Sequence of chain 4.A:
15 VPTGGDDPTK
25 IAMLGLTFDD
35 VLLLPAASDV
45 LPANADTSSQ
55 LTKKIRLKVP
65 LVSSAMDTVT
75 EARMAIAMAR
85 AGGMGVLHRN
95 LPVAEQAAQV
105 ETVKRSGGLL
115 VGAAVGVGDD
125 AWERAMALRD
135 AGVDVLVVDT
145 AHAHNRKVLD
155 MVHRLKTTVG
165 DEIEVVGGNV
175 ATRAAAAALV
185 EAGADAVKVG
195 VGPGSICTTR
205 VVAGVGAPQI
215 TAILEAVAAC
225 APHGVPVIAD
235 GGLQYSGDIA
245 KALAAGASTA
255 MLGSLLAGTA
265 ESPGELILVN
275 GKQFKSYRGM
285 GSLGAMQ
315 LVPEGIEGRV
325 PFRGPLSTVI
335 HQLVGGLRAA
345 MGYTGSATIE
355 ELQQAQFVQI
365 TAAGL

Binding-site contacts:
Ligand atom C5 contacts residue ILE200 of chain 4.A at 3.5 Å (hydrophobic).
Ligand atom O6 contacts residue GLY285 of chain 4.A at 2.7 Å (h-bond).
Ligand atom O3' contacts residue ASP234 of chain 4.A at 2.6 Å (salt-bridge).
Ligand atom C4 contacts residue ILE200 of chain 4.A at 3.7 Å (hydrophobic).
Ligand atom O5' contacts residue GLY198 of chain 4.A at 3.6 Å.
Ligand atom N3 contacts residue 6Q81 of chain 4.C at 3.2 Å.
Ligand atom C5' contacts residue TYR281 of chain 4.A at 3.5 Å (hydrophobic).
Ligand atom O3P contacts residue SER199 of chain 4.A at 2.9 Å (h-bond).
Ligand atom O1P contacts residue SER258 of chain 4.A at 3.0 Å (h-bond).
Ligand atom C2 contacts residue CYS201 of chain 4.A at 3.2 Å (hydrophobic).
Ligand atom C6 contacts residue GLU318 of chain 4.A at 3.7 Å.
Ligand atom O6 contacts residue GLY319 of chain 4.A at 3.4 Å.
Ligand atom O1P contacts residue SER199 of chain 4.A at 2.8 Å (h-bond).
Ligand atom C4 contacts residue 6Q81 of chain 4.C at 3.5 Å.
Ligand atom O2P contacts residue GLY257 of chain 4.A at 3.0 Å (h-bond).
Ligand atom O1P contacts residue TYR281 of chain 4.A at 2.6 Å (h-bond).
Ligand atom C2 contacts residue GLU318 of chain 4.A at 3.4 Å.
Ligand atom C4' contacts residue ASP234 of chain 4.A at 3.5 Å.
Ligand atom O6 contacts residue 6Q81 of chain 4.C at 3.2 Å (h-bond).
Ligand atom N1 contacts residue GLU318 of chain 4.A at 2.6 Å (salt-bridge).
Ligand atom C8 contacts residue MET70 of chain 4.A at 3.6 Å (hydrophobic).
Ligand atom O6 contacts residue MET284 of chain 4.A at 3.2 Å (h-bond).
Ligand atom O5' contacts residue GLY235 of chain 4.A at 3.6 Å.
Ligand atom O3' contacts residue MET255 of chain 4.A at 3.7 Å.
Ligand atom C2 contacts residue 6Q81 of chain 4.C at 3.3 Å.
Ligand atom O2P contacts residue SER258 of chain 4.A at 3.3 Å (h-bond).
Ligand atom C6 contacts residue 6Q81 of chain 4.C at 3.2 Å.
Ligand atom O3' contacts residue SER68 of chain 4.A at 2.8 Å (h-bond).
Ligand atom O3P contacts residue GLY236 of chain 4.A at 3.0 Å (h-bond).
Ligand atom O2' contacts residue ASN173 of chain 4.A at 3.7 Å.
Ligand atom O6 contacts residue GLY283 of chain 4.A at 3.2 Å.
Ligand atom C6 contacts residue GLY285 of chain 4.A at 3.7 Å.
Ligand atom C3' contacts residue ASP234 of chain 4.A at 3.5 Å.
Ligand atom N7 contacts residue GLY283 of chain 4.A at 3.6 Å.
Ligand atom O3P contacts residue GLY198 of chain 4.A at 3.6 Å.
Ligand atom C3' contacts residue SER68 of chain 4.A at 3.6 Å.
Ligand atom O2' contacts residue ASP234 of chain 4.A at 2.6 Å (salt-bridge).
Ligand atom O2' contacts residue 6Q81 of chain 4.C at 3.4 Å.
Ligand atom N1 contacts residue 6Q81 of chain 4.C at 3.5 Å (h-bond).
Ligand atom N7 contacts residue MET284 of chain 4.A at 3.0 Å (h-bond).

The small molecule below binds the protein below.
Small molecule (SMILES): O=c1[nH]cnc2c1ncn2[C@@H]1O[C@H](COP(=O)(O)O)[C@@H](O)[C@H]1O